Sequence of chain 1.I:
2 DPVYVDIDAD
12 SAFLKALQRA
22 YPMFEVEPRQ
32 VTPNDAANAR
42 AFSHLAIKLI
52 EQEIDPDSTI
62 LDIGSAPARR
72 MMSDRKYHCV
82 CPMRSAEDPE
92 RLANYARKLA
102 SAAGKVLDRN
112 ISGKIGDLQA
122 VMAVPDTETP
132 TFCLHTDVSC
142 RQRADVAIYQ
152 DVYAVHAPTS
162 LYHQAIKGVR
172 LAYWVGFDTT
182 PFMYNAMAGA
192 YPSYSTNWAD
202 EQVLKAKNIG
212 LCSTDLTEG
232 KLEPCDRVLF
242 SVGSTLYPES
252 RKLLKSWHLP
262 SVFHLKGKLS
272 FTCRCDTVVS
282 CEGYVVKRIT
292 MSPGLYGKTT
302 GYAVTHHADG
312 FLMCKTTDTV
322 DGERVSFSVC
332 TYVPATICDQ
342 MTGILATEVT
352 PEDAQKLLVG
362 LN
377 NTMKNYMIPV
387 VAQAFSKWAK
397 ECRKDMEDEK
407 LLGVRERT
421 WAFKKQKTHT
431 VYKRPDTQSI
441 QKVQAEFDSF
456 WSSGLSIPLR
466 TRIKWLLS

A small-molecule ligand and the protein it binds are described below.
Small molecule (SMILES): C[n+]1cn([C@@H]2O[C@H](CO[P](=O)(O)O[P](=O)(O)O[P](=O)(O)OC[C@H]3O[C@@H](n4cnc5c(N)ncnc54)[C@H](O)[C@@H]3O[P](=O)(O)OC[C@H]3O[C@@H](n4ccc(=O)[nH]c4=O)[C@H](O)[C@@H]3OP(=O)(O)O)[C@@H](O)[C@H]2O)c2nc(N)[nH]c(=O)c21

Binding-site contacts:
Ligand atom N1 contacts residue GLU250 of chain 1.H at 3.1 Å (salt-bridge).
Ligand atom O23 contacts residue ARG41 of chain 1.H at 3.8 Å.
Ligand atom P1 contacts residue TYR248 of chain 1.H at 3.8 Å.
Ligand atom N6C contacts residue ASN35 of chain 1.H at 3.5 Å.
Ligand atom N1 contacts residue TYR248 of chain 1.H at 3.6 Å.
Ligand atom C2 contacts residue TYR248 of chain 1.H at 3.6 Å (hydrophobic).
Ligand atom N2 contacts residue GLU250 of chain 1.H at 3.1 Å (salt-bridge).
Ligand atom O2 contacts residue TYR5 of chain 1.H at 3.6 Å.
Ligand atom O2' contacts residue HIS45 of chain 1.H at 3.8 Å.
Ligand atom O13 contacts residue MG1 of chain 1.DB at 3.5 Å.
Ligand atom O31 contacts residue ARG70 of chain 1.H at 3.5 Å (salt-bridge).
Ligand atom C4 contacts residue TYR248 of chain 1.H at 3.6 Å (hydrophobic).
Ligand atom O21 contacts residue ARG41 of chain 1.H at 3.5 Å.
Ligand atom C7 contacts residue SAH1 of chain 1.NA at 3.7 Å.
Ligand atom O2A contacts residue ALA40 of chain 1.H at 3.7 Å.
Ligand atom P1 contacts residue MG1 of chain 1.DB at 3.7 Å.
Ligand atom C3A contacts residue ARG41 of chain 1.H at 3.5 Å.
Ligand atom O22 contacts residue MG1 of chain 1.DB at 1.8 Å.
Ligand atom C5 contacts residue ARG41 of chain 1.H at 3.7 Å.
Ligand atom O3A contacts residue ARG41 of chain 1.H at 3.4 Å (salt-bridge).
Ligand atom P2 contacts residue MG1 of chain 1.DB at 3.2 Å.
Ligand atom O12 contacts residue MG1 of chain 1.DB at 2.8 Å.
Ligand atom N7 contacts residue TYR248 of chain 1.H at 3.7 Å.
Ligand atom C2 contacts residue TYR154 of chain 1.H at 3.5 Å (hydrophobic).
Ligand atom O4 contacts residue ASP7 of chain 1.H at 3.6 Å.
Ligand atom N3 contacts residue TYR5 of chain 1.H at 3.5 Å (h-bond).
Ligand atom N1 contacts residue TYR154 of chain 1.H at 3.4 Å.
Ligand atom O2A contacts residue ASP152 of chain 1.H at 3.6 Å.
Ligand atom N3 contacts residue TYR248 of chain 1.H at 3.8 Å.
Ligand atom O3A contacts residue ALA40 of chain 1.H at 3.7 Å.
Ligand atom O15 contacts residue TYR248 of chain 1.H at 3.3 Å (h-bond).
Ligand atom O13 contacts residue ARG41 of chain 1.H at 3.7 Å.
Ligand atom O2A contacts residue TYR285 of chain 1.H at 3.0 Å (h-bond).
Ligand atom N2 contacts residue TYR154 of chain 1.H at 3.8 Å.
Ligand atom N6C contacts residue VAL279 of chain 1.I at 3.6 Å (h-bond).
Ligand atom C2 contacts residue GLU250 of chain 1.H at 3.6 Å.
Ligand atom C5 contacts residue TYR248 of chain 1.H at 3.6 Å (hydrophobic).
Ligand atom N7C contacts residue ASN35 of chain 1.H at 3.6 Å.
Ligand atom O12 contacts residue TYR248 of chain 1.H at 3.7 Å.
Ligand atom O4A contacts residue VAL243 of chain 1.H at 3.6 Å.

Sequence of chain 1.H:
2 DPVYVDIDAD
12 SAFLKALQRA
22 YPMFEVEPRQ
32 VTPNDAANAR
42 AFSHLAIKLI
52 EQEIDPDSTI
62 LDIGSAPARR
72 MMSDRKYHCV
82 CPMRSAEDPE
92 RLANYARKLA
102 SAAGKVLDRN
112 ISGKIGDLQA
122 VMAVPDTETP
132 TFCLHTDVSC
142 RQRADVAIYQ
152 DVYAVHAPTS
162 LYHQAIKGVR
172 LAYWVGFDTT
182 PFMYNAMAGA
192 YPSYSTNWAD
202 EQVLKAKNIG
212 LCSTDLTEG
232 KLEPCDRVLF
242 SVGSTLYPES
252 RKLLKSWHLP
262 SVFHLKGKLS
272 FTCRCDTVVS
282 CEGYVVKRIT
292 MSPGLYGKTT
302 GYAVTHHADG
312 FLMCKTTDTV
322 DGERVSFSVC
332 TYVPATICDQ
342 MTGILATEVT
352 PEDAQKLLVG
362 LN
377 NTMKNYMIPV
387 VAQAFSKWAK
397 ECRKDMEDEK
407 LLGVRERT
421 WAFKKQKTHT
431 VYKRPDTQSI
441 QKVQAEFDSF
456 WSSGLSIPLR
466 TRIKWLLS